Binding-site contacts:
Ligand atom O1A contacts residue SER136 of chain 1.A at 3.1 Å (h-bond).
Ligand atom N5 contacts residue GLY135 of chain 1.A at 2.8 Å (h-bond).
Ligand atom C1 contacts residue SER137 of chain 1.A at 3.8 Å.
Ligand atom O9 contacts residue TYR98 of chain 1.A at 3.2 Å (h-bond).
Ligand atom C6 contacts residue GLU190 of chain 1.A at 3.4 Å.
Ligand atom C11 contacts residue TRP153 of chain 1.A at 4.0 Å (hydrophobic).
Ligand atom C4 contacts residue GLY135 of chain 1.A at 3.2 Å.
Ligand atom O1A contacts residue SER137 of chain 1.A at 2.7 Å (h-bond).
Ligand atom C10 contacts residue GLY135 of chain 1.A at 3.8 Å.
Ligand atom C9 contacts residue GLU190 of chain 1.A at 2.9 Å.
Ligand atom C11 contacts residue GLY134 of chain 1.A at 3.6 Å.
Ligand atom C1 contacts residue SER136 of chain 1.A at 3.3 Å.
Ligand atom O8 contacts residue TYR98 of chain 1.A at 3.0 Å (h-bond).
Ligand atom O1B contacts residue SER136 of chain 1.A at 2.6 Å (h-bond).
Ligand atom O6 contacts residue GLN226 of chain 1.A at 3.8 Å.
Ligand atom C5 contacts residue GLY135 of chain 1.A at 3.5 Å.
Ligand atom O9 contacts residue HIS183 of chain 1.A at 2.7 Å (h-bond).
Ligand atom C8 contacts residue GLN226 of chain 1.A at 3.8 Å.
Ligand atom O9 contacts residue GLU190 of chain 1.A at 2.6 Å (salt-bridge).
Ligand atom C8 contacts residue GLU190 of chain 1.A at 4.1 Å.
Ligand atom O8 contacts residue TRP153 of chain 1.A at 3.8 Å.
Ligand atom O8 contacts residue GLN226 of chain 1.A at 2.8 Å (h-bond).
Ligand atom O4 contacts residue GLY135 of chain 1.A at 3.7 Å.
Ligand atom O6 contacts residue GLU190 of chain 1.A at 4.0 Å.
Ligand atom O4 contacts residue GLN226 of chain 1.A at 3.2 Å (h-bond).
Ligand atom C2 contacts residue GLN226 of chain 1.A at 4.1 Å.
Ligand atom C11 contacts residue THR155 of chain 1.A at 4.1 Å.
Ligand atom O3 contacts residue GLN226 of chain 1.A at 3.8 Å.
Ligand atom O10 contacts residue LEU194 of chain 1.A at 3.5 Å.
Ligand atom N5 contacts residue TRP153 of chain 1.A at 4.1 Å.
Ligand atom C11 contacts residue GLY135 of chain 1.A at 3.7 Å.
Ligand atom O7 contacts residue LEU194 of chain 1.A at 3.4 Å.
Ligand atom C9 contacts residue LEU194 of chain 1.A at 3.8 Å (hydrophobic).
Ligand atom O1A contacts residue GLN226 of chain 1.A at 3.8 Å.
Ligand atom C9 contacts residue HIS183 of chain 1.A at 3.4 Å.
Ligand atom O1B contacts residue GLN226 of chain 1.A at 2.9 Å (h-bond).
Ligand atom C8 contacts residue TRP153 of chain 1.A at 4.1 Å (hydrophobic).
Ligand atom O1B contacts residue TYR98 of chain 1.A at 4.1 Å.
Ligand atom C7 contacts residue TRP153 of chain 1.A at 3.6 Å (hydrophobic).
Ligand atom C1 contacts residue GLN226 of chain 1.A at 3.5 Å.

The small molecule below binds the protein below.
Small molecule (SMILES): CC(=O)N[C@@H]1[C@@H](O[C@@H]2O[C@H](CO)[C@H](O)[C@H](O[C@]3(C(=O)O)C[C@H](O)[C@@H](NC(C)=O)[C@H]([C@H](O)[C@H](O)CO)O3)[C@H]2O)[C@H](O)[C@@H](CO)O[C@H]1O

Sequence of chain 1.A:
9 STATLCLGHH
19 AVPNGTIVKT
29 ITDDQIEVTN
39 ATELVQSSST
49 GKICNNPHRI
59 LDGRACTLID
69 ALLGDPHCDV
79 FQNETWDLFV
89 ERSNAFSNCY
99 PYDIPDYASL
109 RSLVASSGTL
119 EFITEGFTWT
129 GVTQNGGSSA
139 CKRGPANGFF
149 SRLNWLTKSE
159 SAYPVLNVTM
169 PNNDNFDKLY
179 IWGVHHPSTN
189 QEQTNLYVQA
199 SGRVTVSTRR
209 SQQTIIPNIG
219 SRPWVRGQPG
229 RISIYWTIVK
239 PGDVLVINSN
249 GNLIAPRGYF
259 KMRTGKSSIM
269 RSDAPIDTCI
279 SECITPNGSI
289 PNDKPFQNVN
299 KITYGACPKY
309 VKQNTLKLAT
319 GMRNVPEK